Sequence of chain 1.A:
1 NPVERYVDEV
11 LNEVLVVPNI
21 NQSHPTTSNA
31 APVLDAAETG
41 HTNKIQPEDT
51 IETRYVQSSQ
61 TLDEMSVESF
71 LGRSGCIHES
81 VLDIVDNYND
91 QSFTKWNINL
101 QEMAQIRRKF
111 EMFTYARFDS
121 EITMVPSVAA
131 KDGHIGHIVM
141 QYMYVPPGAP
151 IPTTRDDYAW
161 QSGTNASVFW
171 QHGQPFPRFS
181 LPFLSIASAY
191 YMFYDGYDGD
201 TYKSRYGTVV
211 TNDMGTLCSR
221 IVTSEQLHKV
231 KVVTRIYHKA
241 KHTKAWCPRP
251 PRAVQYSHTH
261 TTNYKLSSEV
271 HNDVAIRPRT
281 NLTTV

A small-molecule ligand and the protein it binds are described below.
Small molecule (SMILES): Cc1cc(CCCOc2c(C)cc(-c3nnn(C)n3)cc2C)on1

Binding-site contacts:
Ligand atom N5A contacts residue PHE179 of chain 1.A at 3.3 Å.
Ligand atom N2 contacts residue LEU100 of chain 1.A at 3.8 Å.
Ligand atom C1B contacts residue LEU181 of chain 1.A at 4.0 Å (hydrophobic).
Ligand atom N4A contacts residue TYR144 of chain 1.A at 3.7 Å.
Ligand atom CM2 contacts residue ILE122 of chain 1.A at 3.8 Å (hydrophobic).
Ligand atom C2B contacts residue ILE122 of chain 1.A at 4.0 Å (hydrophobic).
Ligand atom C3 contacts residue LEU100 of chain 1.A at 3.8 Å (hydrophobic).
Ligand atom C6B contacts residue ILE98 of chain 1.A at 3.8 Å (hydrophobic).
Ligand atom C6B contacts residue LEU181 of chain 1.A at 3.5 Å (hydrophobic).
Ligand atom N2 contacts residue MET214 of chain 1.A at 3.8 Å.
Ligand atom C5B contacts residue LEU181 of chain 1.A at 3.6 Å (hydrophobic).
Ligand atom CM6 contacts residue LEU184 of chain 1.A at 3.7 Å (hydrophobic).
Ligand atom CM6 contacts residue LEU181 of chain 1.A at 3.8 Å (hydrophobic).
Ligand atom N1A contacts residue PHE179 of chain 1.A at 3.3 Å.
Ligand atom CM3 contacts residue TYR190 of chain 1.A at 3.6 Å (hydrophobic).
Ligand atom C5 contacts residue MET214 of chain 1.A at 3.4 Å (hydrophobic).
Ligand atom O1 contacts residue MET214 of chain 1.A at 3.2 Å.
Ligand atom C2A contacts residue LEU217 of chain 1.A at 4.0 Å (hydrophobic).
Ligand atom N5A contacts residue LEU217 of chain 1.A at 3.6 Å.
Ligand atom C4 contacts residue MET214 of chain 1.A at 3.7 Å (hydrophobic).
Ligand atom CM4 contacts residue TYR144 of chain 1.A at 3.8 Å (hydrophobic).
Ligand atom N3A contacts residue TYR144 of chain 1.A at 3.2 Å.
Ligand atom C4 contacts residue LEU100 of chain 1.A at 3.9 Å (hydrophobic).
Ligand atom N5A contacts residue MET124 of chain 1.A at 3.9 Å.
Ligand atom CM6 contacts residue TYR144 of chain 1.A at 3.7 Å (hydrophobic).
Ligand atom N1A contacts residue LEU217 of chain 1.A at 3.3 Å.
Ligand atom O1B contacts residue ILE98 of chain 1.A at 3.2 Å.
Ligand atom C2A contacts residue PHE179 of chain 1.A at 3.5 Å (hydrophobic).
Ligand atom CM4 contacts residue VAL168 of chain 1.A at 3.9 Å (hydrophobic).
Ligand atom C5B contacts residue TYR144 of chain 1.A at 3.8 Å (hydrophobic).
Ligand atom N3A contacts residue PHE179 of chain 1.A at 3.7 Å.
Ligand atom N1A contacts residue MET124 of chain 1.A at 3.6 Å.
Ligand atom CM4 contacts residue TYR142 of chain 1.A at 3.7 Å (hydrophobic).
Ligand atom O1 contacts residue LEU100 of chain 1.A at 3.7 Å.
Ligand atom C4 contacts residue TYR190 of chain 1.A at 3.7 Å (hydrophobic).
Ligand atom C1B contacts residue ILE98 of chain 1.A at 3.7 Å (hydrophobic).
Ligand atom CM2 contacts residue ILE77 of chain 1.A at 3.8 Å (hydrophobic).
Ligand atom C1C contacts residue MET214 of chain 1.A at 3.2 Å (hydrophobic).
Ligand atom CM4 contacts residue ALA166 of chain 1.A at 3.1 Å (hydrophobic).
Ligand atom N4A contacts residue PHE179 of chain 1.A at 3.5 Å.